Binding-site contacts:
Ligand atom CL18 contacts residue ASP175 of chain 1.A at 3.5 Å.
Ligand atom C10 contacts residue ILE174 of chain 1.A at 4.0 Å (hydrophobic).
Ligand atom C16 contacts residue VAL53 of chain 1.A at 4.0 Å (hydrophobic).
Ligand atom C7 contacts residue VAL66 of chain 1.A at 4.1 Å (hydrophobic).
Ligand atom CL18 contacts residue LYS68 of chain 1.A at 3.7 Å.
Ligand atom C6 contacts residue VAL66 of chain 1.A at 3.5 Å (hydrophobic).
Ligand atom C15 contacts residue VAL53 of chain 1.A at 3.7 Å (hydrophobic).
Ligand atom C16 contacts residue ASP175 of chain 1.A at 3.3 Å.
Ligand atom C6 contacts residue VAL116 of chain 1.A at 3.9 Å (hydrophobic).
Ligand atom O1 contacts residue VAL66 of chain 1.A at 4.0 Å.
Ligand atom C9 contacts residue PHE113 of chain 1.A at 4.0 Å (hydrophobic).
Ligand atom C3 contacts residue MET163 of chain 1.A at 3.6 Å (hydrophobic).
Ligand atom C1 contacts residue VAL116 of chain 1.A at 3.5 Å (hydrophobic).
Ligand atom C7 contacts residue ILE174 of chain 1.A at 3.6 Å (hydrophobic).
Ligand atom N17 contacts residue ASP175 of chain 1.A at 3.4 Å.
Ligand atom N11 contacts residue MET163 of chain 1.A at 4.1 Å.
Ligand atom N11 contacts residue VAL53 of chain 1.A at 3.9 Å.
Ligand atom C8 contacts residue ILE174 of chain 1.A at 3.6 Å (hydrophobic).
Ligand atom C18 contacts residue LYS68 of chain 1.A at 3.6 Å.
Ligand atom C5 contacts residue VAL66 of chain 1.A at 3.8 Å (hydrophobic).
Ligand atom C12 contacts residue VAL53 of chain 1.A at 4.0 Å (hydrophobic).
Ligand atom C18 contacts residue ASP175 of chain 1.A at 3.8 Å.
Ligand atom C2 contacts residue VAL66 of chain 1.A at 4.1 Å (hydrophobic).
Ligand atom C6 contacts residue GLU114 of chain 1.A at 4.1 Å.
Ligand atom C4 contacts residue MET163 of chain 1.A at 4.0 Å (hydrophobic).
Ligand atom N11 contacts residue ILE174 of chain 1.A at 3.6 Å.
Ligand atom C10 contacts residue VAL66 of chain 1.A at 4.0 Å (hydrophobic).
Ligand atom C9 contacts residue ILE174 of chain 1.A at 3.8 Å (hydrophobic).
Ligand atom C10 contacts residue ILE95 of chain 1.A at 3.9 Å (hydrophobic).
Ligand atom O1 contacts residue HIS115 of chain 1.A at 3.4 Å.
Ligand atom CL18 contacts residue PHE113 of chain 1.A at 3.3 Å.
Ligand atom C12 contacts residue ILE174 of chain 1.A at 3.6 Å (hydrophobic).
Ligand atom N17 contacts residue LYS68 of chain 1.A at 2.8 Å (salt-bridge).
Ligand atom C2 contacts residue VAL116 of chain 1.A at 4.2 Å (hydrophobic).
Ligand atom C14 contacts residue VAL53 of chain 1.A at 3.6 Å (hydrophobic).
Ligand atom C4 contacts residue VAL66 of chain 1.A at 3.9 Å (hydrophobic).
Ligand atom C1 contacts residue VAL66 of chain 1.A at 3.6 Å (hydrophobic).
Ligand atom C13 contacts residue ILE174 of chain 1.A at 3.6 Å (hydrophobic).
Ligand atom O1 contacts residue VAL116 of chain 1.A at 2.3 Å (h-bond).
Ligand atom C16 contacts residue LYS68 of chain 1.A at 3.7 Å.

A small-molecule ligand and the protein it binds are described below.
Small molecule (SMILES): Cc1cnc(Cl)c2c1[nH]c1c3ccc(O)cc3ccc12

Sequence of chain 1.A:
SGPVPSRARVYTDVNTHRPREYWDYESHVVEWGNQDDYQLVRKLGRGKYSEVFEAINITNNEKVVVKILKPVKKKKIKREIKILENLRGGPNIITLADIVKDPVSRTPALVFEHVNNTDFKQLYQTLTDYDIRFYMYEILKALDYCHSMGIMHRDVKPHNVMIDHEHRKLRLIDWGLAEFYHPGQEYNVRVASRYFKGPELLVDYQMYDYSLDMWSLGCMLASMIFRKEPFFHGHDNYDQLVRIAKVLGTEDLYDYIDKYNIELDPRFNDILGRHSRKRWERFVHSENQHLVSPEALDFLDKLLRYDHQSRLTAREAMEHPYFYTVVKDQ